Sequence of chain 1.A:
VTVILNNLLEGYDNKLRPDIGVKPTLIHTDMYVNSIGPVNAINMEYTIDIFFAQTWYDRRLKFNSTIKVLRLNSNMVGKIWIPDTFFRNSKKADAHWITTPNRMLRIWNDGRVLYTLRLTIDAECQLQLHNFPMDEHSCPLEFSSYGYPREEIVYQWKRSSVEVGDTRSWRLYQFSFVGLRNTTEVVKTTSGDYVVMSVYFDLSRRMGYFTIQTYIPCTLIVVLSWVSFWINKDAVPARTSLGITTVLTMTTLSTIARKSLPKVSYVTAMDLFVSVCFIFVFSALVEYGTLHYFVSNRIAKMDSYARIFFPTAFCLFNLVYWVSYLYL

Binding-site contacts:
Ligand atom C5 contacts residue ARG216 of chain 1.A at 4.4 Å.
Ligand atom C2 contacts residue TRP214 of chain 1.A at 4.0 Å (hydrophobic).
Ligand atom O7 contacts residue THR241 of chain 1.A at 4.1 Å.
Ligand atom C6 contacts residue SER217 of chain 1.A at 4.4 Å.
Ligand atom O6 contacts residue SER217 of chain 1.A at 4.4 Å.
Ligand atom O7 contacts residue ASN239 of chain 1.A at 4.2 Å.
Ligand atom N2 contacts residue ASN239 of chain 1.A at 2.9 Å (h-bond).
Ligand atom C6 contacts residue LYS215 of chain 1.A at 4.2 Å.
Ligand atom C2 contacts residue ASN239 of chain 1.A at 2.5 Å.
Ligand atom O5 contacts residue SER218 of chain 1.A at 2.5 Å (h-bond).
Ligand atom O5 contacts residue ASN239 of chain 1.A at 2.4 Å (h-bond).
Ligand atom C4 contacts residue SER218 of chain 1.A at 3.6 Å.
Ligand atom C7 contacts residue TRP214 of chain 1.A at 3.7 Å (hydrophobic).
Ligand atom C8 contacts residue TRP214 of chain 1.A at 4.3 Å (hydrophobic).
Ligand atom C7 contacts residue ASN239 of chain 1.A at 3.8 Å.
Ligand atom C1 contacts residue SER218 of chain 1.A at 3.3 Å.
Ligand atom C5 contacts residue ASN239 of chain 1.A at 3.7 Å.
Ligand atom C6 contacts residue SER218 of chain 1.A at 3.4 Å.
Ligand atom C3 contacts residue ASN239 of chain 1.A at 3.8 Å.
Ligand atom C2 contacts residue SER218 of chain 1.A at 3.6 Å.
Ligand atom O4 contacts residue ARG216 of chain 1.A at 4.2 Å.
Ligand atom O5 contacts residue LYS215 of chain 1.A at 4.5 Å.
Ligand atom C7 contacts residue THR241 of chain 1.A at 4.3 Å.
Ligand atom N2 contacts residue TRP214 of chain 1.A at 4.1 Å.
Ligand atom C4 contacts residue ASN239 of chain 1.A at 4.2 Å.
Ligand atom C1 contacts residue ASN239 of chain 1.A at 1.4 Å.
Ligand atom C4 contacts residue ARG216 of chain 1.A at 4.5 Å.
Ligand atom C5 contacts residue SER218 of chain 1.A at 3.3 Å.
Ligand atom C5 contacts residue LYS215 of chain 1.A at 4.4 Å.
Ligand atom C3 contacts residue SER218 of chain 1.A at 4.2 Å.
Ligand atom O6 contacts residue ARG216 of chain 1.A at 2.6 Å (salt-bridge).
Ligand atom O7 contacts residue TRP214 of chain 1.A at 3.3 Å.
Ligand atom C8 contacts residue THR241 of chain 1.A at 3.7 Å.
Ligand atom C6 contacts residue ARG216 of chain 1.A at 3.2 Å.
Ligand atom O4 contacts residue LYS215 of chain 1.A at 4.5 Å.
Ligand atom C4 contacts residue LYS215 of chain 1.A at 3.9 Å.

This small molecule binds to this protein.
Small molecule (SMILES): CC(=O)N[C@@H]1[C@@H](O)[C@H](O)[C@@H](CO)O[C@H]1O